Sequence of chain 1.E:
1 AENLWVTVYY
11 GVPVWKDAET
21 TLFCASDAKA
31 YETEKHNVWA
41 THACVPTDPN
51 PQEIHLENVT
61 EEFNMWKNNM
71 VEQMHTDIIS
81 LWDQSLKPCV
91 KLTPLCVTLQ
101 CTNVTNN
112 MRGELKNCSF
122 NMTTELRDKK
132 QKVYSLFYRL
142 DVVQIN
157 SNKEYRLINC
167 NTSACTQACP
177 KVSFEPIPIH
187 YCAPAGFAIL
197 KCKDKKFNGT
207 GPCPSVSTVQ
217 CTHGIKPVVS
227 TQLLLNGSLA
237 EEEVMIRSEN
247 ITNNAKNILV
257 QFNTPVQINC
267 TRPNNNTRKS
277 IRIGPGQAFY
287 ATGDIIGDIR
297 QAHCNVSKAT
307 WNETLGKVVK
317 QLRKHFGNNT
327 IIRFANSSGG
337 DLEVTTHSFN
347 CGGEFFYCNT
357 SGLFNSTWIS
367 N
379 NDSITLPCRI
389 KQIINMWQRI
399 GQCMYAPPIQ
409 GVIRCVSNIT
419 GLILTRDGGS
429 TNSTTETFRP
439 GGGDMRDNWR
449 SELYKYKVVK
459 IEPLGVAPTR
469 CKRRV

Binding-site contacts:
Ligand atom C2 contacts residue SER415 of chain 1.E at 3.6 Å.
Ligand atom C3 contacts residue VAL414 of chain 1.E at 3.5 Å (hydrophobic).
Ligand atom C7 contacts residue GLU181 of chain 1.E at 4.3 Å.
Ligand atom C5 contacts residue ASN232 of chain 1.E at 3.7 Å.
Ligand atom C5 contacts residue VAL414 of chain 1.E at 3.4 Å (hydrophobic).
Ligand atom C1 contacts residue ASN232 of chain 1.E at 1.4 Å.
Ligand atom O3 contacts residue CYS413 of chain 1.E at 3.8 Å.
Ligand atom C2 contacts residue ASN232 of chain 1.E at 2.5 Å.
Ligand atom O5 contacts residue ASN232 of chain 1.E at 2.3 Å (h-bond).
Ligand atom C4 contacts residue ASN232 of chain 1.E at 4.2 Å.
Ligand atom C3 contacts residue SER415 of chain 1.E at 3.9 Å.
Ligand atom C8 contacts residue LEU231 of chain 1.E at 4.0 Å (hydrophobic).
Ligand atom C7 contacts residue ASN232 of chain 1.E at 4.0 Å.
Ligand atom N2 contacts residue VAL414 of chain 1.E at 4.5 Å.
Ligand atom N2 contacts residue ASN232 of chain 1.E at 3.0 Å (h-bond).
Ligand atom O5 contacts residue VAL414 of chain 1.E at 4.0 Å.
Ligand atom O7 contacts residue ASN346 of chain 1.E at 3.7 Å.
Ligand atom C8 contacts residue GLY348 of chain 1.E at 3.5 Å.
Ligand atom C6 contacts residue VAL414 of chain 1.E at 4.4 Å (hydrophobic).
Ligand atom C7 contacts residue SER415 of chain 1.E at 3.8 Å.
Ligand atom C2 contacts residue VAL414 of chain 1.E at 4.1 Å (hydrophobic).
Ligand atom C8 contacts residue GLU181 of chain 1.E at 4.2 Å.
Ligand atom C1 contacts residue SER415 of chain 1.E at 3.6 Å.
Ligand atom C7 contacts residue ASN346 of chain 1.E at 4.2 Å.
Ligand atom C1 contacts residue VAL414 of chain 1.E at 3.7 Å (hydrophobic).
Ligand atom O7 contacts residue GLU181 of chain 1.E at 3.6 Å.
Ligand atom C3 contacts residue ASN232 of chain 1.E at 3.8 Å.
Ligand atom C4 contacts residue VAL414 of chain 1.E at 3.8 Å (hydrophobic).
Ligand atom C8 contacts residue ASN346 of chain 1.E at 3.9 Å.
Ligand atom O4 contacts residue VAL414 of chain 1.E at 3.8 Å.
Ligand atom N2 contacts residue SER415 of chain 1.E at 2.9 Å (h-bond).
Ligand atom C8 contacts residue SER415 of chain 1.E at 3.9 Å.

This small molecule binds to this protein.
Small molecule (SMILES): CC(=O)N[C@H]1[C@H](O[C@H]2[C@H](O)[C@@H](NC(C)=O)CO[C@@H]2CO)O[C@H](CO)[C@@H](O[C@@H]2O[C@H](CO)[C@@H](O)[C@H](O)[C@@H]2O)[C@@H]1O